A small-molecule ligand and the protein it binds are described below.
Small molecule (SMILES): N[C@@H](Cc1ccc(O)cc1)C(=O)O

Binding-site contacts:
Ligand atom C contacts residue GLU63 of chain 1.B at 4.0 Å.
Ligand atom CE1 contacts residue LEU28 of chain 1.B at 3.4 Å (hydrophobic).
Ligand atom CZ contacts residue LEU28 of chain 1.B at 3.4 Å (hydrophobic).
Ligand atom O contacts residue ARG266 of chain 1.B at 2.6 Å (salt-bridge).
Ligand atom N contacts residue GLU63 of chain 1.B at 3.1 Å (salt-bridge).
Ligand atom OH contacts residue PRO26 of chain 1.B at 2.7 Å (h-bond).
Ligand atom OH contacts residue LEU28 of chain 1.B at 3.9 Å.
Ligand atom OXT contacts residue ALA267 of chain 1.B at 4.3 Å.
Ligand atom OXT contacts residue GLU63 of chain 1.B at 3.9 Å.
Ligand atom CZ contacts residue PRO26 of chain 1.B at 3.4 Å (hydrophobic).
Ligand atom C contacts residue ARG59 of chain 1.B at 4.2 Å.
Ligand atom CE1 contacts residue PRO26 of chain 1.B at 3.2 Å (hydrophobic).
Ligand atom CA contacts residue ARG266 of chain 1.B at 4.1 Å.
Ligand atom CD1 contacts residue LEU28 of chain 1.B at 3.5 Å (hydrophobic).
Ligand atom O contacts residue ARG59 of chain 1.B at 4.3 Å.
Ligand atom CD2 contacts residue LEU28 of chain 1.B at 3.9 Å (hydrophobic).
Ligand atom CA contacts residue GLU63 of chain 1.B at 3.7 Å.
Ligand atom CE2 contacts residue LEU269 of chain 1.B at 3.7 Å (hydrophobic).
Ligand atom O contacts residue LEU36 of chain 1.B at 4.3 Å.
Ligand atom OH contacts residue LEU271 of chain 1.B at 4.1 Å.
Ligand atom CG contacts residue LEU28 of chain 1.B at 3.9 Å (hydrophobic).
Ligand atom OXT contacts residue ARG266 of chain 1.B at 2.8 Å (salt-bridge).
Ligand atom CB contacts residue LEU28 of chain 1.B at 4.1 Å (hydrophobic).
Ligand atom CB contacts residue LEU36 of chain 1.B at 3.8 Å (hydrophobic).
Ligand atom CE2 contacts residue LEU28 of chain 1.B at 3.6 Å (hydrophobic).
Ligand atom CD1 contacts residue LEU25 of chain 1.B at 4.3 Å (hydrophobic).
Ligand atom C contacts residue ARG33 of chain 1.B at 4.3 Å.
Ligand atom O contacts residue ARG33 of chain 1.B at 3.2 Å (salt-bridge).
Ligand atom CG contacts residue ARG33 of chain 1.B at 4.2 Å.
Ligand atom CB contacts residue ARG33 of chain 1.B at 4.0 Å.
Ligand atom CD2 contacts residue LEU269 of chain 1.B at 3.7 Å (hydrophobic).
Ligand atom OXT contacts residue ARG59 of chain 1.B at 3.8 Å.
Ligand atom CE1 contacts residue LEU25 of chain 1.B at 4.1 Å (hydrophobic).
Ligand atom CE2 contacts residue LEU281 of chain 1.B at 4.3 Å (hydrophobic).
Ligand atom CE2 contacts residue LEU25 of chain 1.B at 4.3 Å (hydrophobic).
Ligand atom C contacts residue ARG266 of chain 1.B at 3.4 Å.
Ligand atom N contacts residue ARG266 of chain 1.B at 3.1 Å (salt-bridge).
Ligand atom N contacts residue ALA267 of chain 1.B at 4.3 Å.
Ligand atom CD1 contacts residue ARG33 of chain 1.B at 3.6 Å.
Ligand atom CZ contacts residue LEU25 of chain 1.B at 4.0 Å (hydrophobic).

Sequence of chain 1.B:
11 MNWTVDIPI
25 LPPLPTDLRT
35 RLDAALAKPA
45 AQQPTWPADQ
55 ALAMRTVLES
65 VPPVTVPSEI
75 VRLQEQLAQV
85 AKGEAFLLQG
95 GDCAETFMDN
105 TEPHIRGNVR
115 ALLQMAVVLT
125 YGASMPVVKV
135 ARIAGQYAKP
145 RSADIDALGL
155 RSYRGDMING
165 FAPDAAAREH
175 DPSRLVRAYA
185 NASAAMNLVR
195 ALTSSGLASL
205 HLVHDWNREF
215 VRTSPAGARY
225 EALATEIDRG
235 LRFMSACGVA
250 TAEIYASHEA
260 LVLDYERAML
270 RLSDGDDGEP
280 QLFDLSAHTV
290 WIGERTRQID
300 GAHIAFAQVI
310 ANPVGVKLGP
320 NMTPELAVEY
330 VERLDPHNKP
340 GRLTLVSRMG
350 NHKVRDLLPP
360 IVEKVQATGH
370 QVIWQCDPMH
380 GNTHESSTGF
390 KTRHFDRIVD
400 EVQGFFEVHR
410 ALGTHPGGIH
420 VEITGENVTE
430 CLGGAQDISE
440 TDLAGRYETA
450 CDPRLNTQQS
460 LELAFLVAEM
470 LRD